This protein binds this small molecule.
Small molecule (SMILES): C[C@H](CC(=O)O)c1cccc(-n2c(C(N)=O)cc3ccc(OC(F)(F)F)cc32)c1

Sequence of chain 1.A:
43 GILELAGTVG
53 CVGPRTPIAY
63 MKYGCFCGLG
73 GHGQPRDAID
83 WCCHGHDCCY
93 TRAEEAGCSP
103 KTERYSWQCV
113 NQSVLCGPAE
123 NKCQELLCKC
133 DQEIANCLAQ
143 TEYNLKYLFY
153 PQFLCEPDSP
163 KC

Binding-site contacts:
Ligand atom C3 contacts residue ARG57 of chain 1.A at 4.4 Å.
Ligand atom F29 contacts residue PHE151 of chain 1.A at 3.5 Å.
Ligand atom C1 contacts residue ALA61 of chain 1.A at 4.3 Å (hydrophobic).
Ligand atom C14 contacts residue THR58 of chain 1.A at 4.4 Å.
Ligand atom F27 contacts residue PHE151 of chain 1.A at 4.4 Å.
Ligand atom C12 contacts residue THR58 of chain 1.A at 4.0 Å.
Ligand atom C22 contacts residue THR58 of chain 1.A at 3.6 Å.
Ligand atom C4 contacts residue ARG57 of chain 1.A at 4.1 Å.
Ligand atom C26 contacts residue PHE151 of chain 1.A at 4.4 Å (hydrophobic).
Ligand atom O5 contacts residue TYR145 of chain 1.A at 4.4 Å.
Ligand atom C20 contacts residue ILE60 of chain 1.A at 4.3 Å (hydrophobic).
Ligand atom C4 contacts residue TYR145 of chain 1.A at 4.0 Å (hydrophobic).
Ligand atom N13 contacts residue THR58 of chain 1.A at 3.9 Å.
Ligand atom C3 contacts residue TYR145 of chain 1.A at 3.9 Å (hydrophobic).
Ligand atom F28 contacts residue LEU150 of chain 1.A at 4.3 Å.
Ligand atom C19 contacts residue ILE60 of chain 1.A at 4.1 Å (hydrophobic).
Ligand atom O5 contacts residue ARG57 of chain 1.A at 3.2 Å.
Ligand atom C1 contacts residue TYR145 of chain 1.A at 3.7 Å (hydrophobic).
Ligand atom C26 contacts residue ILE60 of chain 1.A at 4.3 Å (hydrophobic).
Ligand atom C11 contacts residue THR58 of chain 1.A at 4.2 Å.
Ligand atom C18 contacts residue ILE60 of chain 1.A at 3.6 Å (hydrophobic).
Ligand atom C3 contacts residue ALA61 of chain 1.A at 3.7 Å (hydrophobic).
Ligand atom F28 contacts residue PHE151 of chain 1.A at 4.5 Å.
Ligand atom C17 contacts residue ILE60 of chain 1.A at 4.2 Å (hydrophobic).
Ligand atom C21 contacts residue THR58 of chain 1.A at 3.5 Å.
Ligand atom C2 contacts residue TYR145 of chain 1.A at 4.0 Å (hydrophobic).
Ligand atom O23 contacts residue THR58 of chain 1.A at 3.8 Å.
Ligand atom O6 contacts residue TYR145 of chain 1.A at 3.8 Å.
Ligand atom N24 contacts residue THR58 of chain 1.A at 4.0 Å.
Ligand atom F27 contacts residue ILE60 of chain 1.A at 3.6 Å.
Ligand atom C1 contacts residue LEU150 of chain 1.A at 4.0 Å (hydrophobic).
Ligand atom C16 contacts residue ILE60 of chain 1.A at 4.3 Å (hydrophobic).
Ligand atom F28 contacts residue ILE60 of chain 1.A at 4.0 Å.
Ligand atom C20 contacts residue THR58 of chain 1.A at 4.0 Å.